This protein binds this small molecule.
Small molecule (SMILES): CC(=O)N[C@H]1[C@H](O[C@H]2[C@H](O)[C@@H](NC(C)=O)CO[C@@H]2CO)O[C@H](CO)[C@@H](O)[C@@H]1O

Sequence of chain 56.C:
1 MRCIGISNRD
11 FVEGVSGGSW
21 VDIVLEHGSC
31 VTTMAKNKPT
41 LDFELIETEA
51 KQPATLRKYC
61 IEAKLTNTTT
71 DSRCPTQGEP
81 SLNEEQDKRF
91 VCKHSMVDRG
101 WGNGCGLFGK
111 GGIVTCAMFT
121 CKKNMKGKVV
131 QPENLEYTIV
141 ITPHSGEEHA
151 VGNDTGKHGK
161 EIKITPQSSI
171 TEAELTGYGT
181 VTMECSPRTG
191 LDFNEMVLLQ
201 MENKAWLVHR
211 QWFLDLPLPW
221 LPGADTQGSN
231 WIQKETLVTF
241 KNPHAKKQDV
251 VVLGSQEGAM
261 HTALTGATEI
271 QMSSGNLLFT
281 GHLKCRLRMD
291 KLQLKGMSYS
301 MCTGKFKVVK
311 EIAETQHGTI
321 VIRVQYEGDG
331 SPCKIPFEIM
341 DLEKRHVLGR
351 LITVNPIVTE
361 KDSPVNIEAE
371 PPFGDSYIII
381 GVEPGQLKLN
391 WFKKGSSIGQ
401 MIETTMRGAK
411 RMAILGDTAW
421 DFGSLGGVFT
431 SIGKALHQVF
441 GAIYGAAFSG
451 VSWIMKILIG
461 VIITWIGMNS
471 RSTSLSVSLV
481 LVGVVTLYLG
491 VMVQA

Binding-site contacts:
Ligand atom C8 contacts residue GLY102 of chain 56.C at 3.3 Å.
Ligand atom C5 contacts residue ASN153 of chain 56.E at 3.6 Å.
Ligand atom C4 contacts residue HIS149 of chain 56.E at 4.4 Å.
Ligand atom C6 contacts residue HIS158 of chain 56.E at 4.0 Å.
Ligand atom C2 contacts residue HIS149 of chain 56.E at 3.7 Å.
Ligand atom O5 contacts residue THR155 of chain 56.E at 4.3 Å.
Ligand atom C4 contacts residue ASN153 of chain 56.E at 4.2 Å.
Ligand atom C3 contacts residue ASN153 of chain 56.E at 3.8 Å.
Ligand atom O5 contacts residue HIS158 of chain 56.E at 3.1 Å (h-bond).
Ligand atom C5 contacts residue HIS149 of chain 56.E at 4.4 Å.
Ligand atom C1 contacts residue HIS149 of chain 56.E at 3.6 Å.
Ligand atom O6 contacts residue GLY156 of chain 56.E at 4.5 Å.
Ligand atom O5 contacts residue HIS149 of chain 56.E at 3.5 Å (h-bond).
Ligand atom C1 contacts residue ASN153 of chain 56.E at 1.4 Å.
Ligand atom C6 contacts residue HIS149 of chain 56.E at 4.2 Å.
Ligand atom O6 contacts residue HIS149 of chain 56.E at 3.0 Å (h-bond).
Ligand atom C2 contacts residue ASN153 of chain 56.E at 2.4 Å.
Ligand atom C1 contacts residue THR155 of chain 56.E at 4.0 Å.
Ligand atom O6 contacts residue HIS158 of chain 56.E at 2.8 Å (h-bond).
Ligand atom C5 contacts residue HIS158 of chain 56.E at 4.2 Å.
Ligand atom O7 contacts residue HIS149 of chain 56.E at 3.6 Å.
Ligand atom C3 contacts residue HIS149 of chain 56.E at 4.5 Å.
Ligand atom O5 contacts residue ASN153 of chain 56.E at 2.3 Å (h-bond).
Ligand atom C8 contacts residue ASN153 of chain 56.E at 4.0 Å.
Ligand atom O3 contacts residue HIS149 of chain 56.E at 4.2 Å.
Ligand atom C1 contacts residue HIS158 of chain 56.E at 3.9 Å.
Ligand atom C7 contacts residue ASN153 of chain 56.E at 3.3 Å.
Ligand atom O6 contacts residue ASN153 of chain 56.E at 4.5 Å.
Ligand atom O7 contacts residue ASN153 of chain 56.E at 3.3 Å (h-bond).
Ligand atom N2 contacts residue ASN153 of chain 56.E at 2.9 Å (h-bond).
Ligand atom C7 contacts residue HIS149 of chain 56.E at 4.5 Å.

Sequence of chain 56.E:
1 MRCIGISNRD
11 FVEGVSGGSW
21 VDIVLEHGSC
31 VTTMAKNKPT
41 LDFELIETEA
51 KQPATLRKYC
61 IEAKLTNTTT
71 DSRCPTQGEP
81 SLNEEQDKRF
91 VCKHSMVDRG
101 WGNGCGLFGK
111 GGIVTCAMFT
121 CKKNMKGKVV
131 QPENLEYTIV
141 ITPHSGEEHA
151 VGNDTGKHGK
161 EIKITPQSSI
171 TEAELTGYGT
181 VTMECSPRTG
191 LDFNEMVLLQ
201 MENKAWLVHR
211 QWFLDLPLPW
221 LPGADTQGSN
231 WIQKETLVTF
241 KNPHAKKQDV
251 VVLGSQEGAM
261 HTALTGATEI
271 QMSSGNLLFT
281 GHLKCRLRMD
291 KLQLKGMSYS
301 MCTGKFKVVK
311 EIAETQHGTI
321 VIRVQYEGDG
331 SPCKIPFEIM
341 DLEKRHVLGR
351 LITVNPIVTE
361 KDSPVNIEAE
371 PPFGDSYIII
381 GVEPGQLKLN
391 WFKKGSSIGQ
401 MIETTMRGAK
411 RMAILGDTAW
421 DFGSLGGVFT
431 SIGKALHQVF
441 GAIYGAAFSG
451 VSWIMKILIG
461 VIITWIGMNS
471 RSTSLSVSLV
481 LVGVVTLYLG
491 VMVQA